This small molecule binds to this protein.
Small molecule (SMILES): CC(=O)N[C@@H]1[C@@H](O)[C@H](O)[C@@H](CO)O[C@H]1O

Binding-site contacts:
Ligand atom C1 contacts residue ASN1774 of chain 1.B at 1.5 Å.
Ligand atom O5 contacts residue ASN1774 of chain 1.B at 2.4 Å (h-bond).
Ligand atom C2 contacts residue ASN1774 of chain 1.B at 2.6 Å.
Ligand atom O6 contacts residue ALA1773 of chain 1.B at 3.8 Å.
Ligand atom C3 contacts residue ASN1774 of chain 1.B at 3.9 Å.
Ligand atom C5 contacts residue ASN1774 of chain 1.B at 3.6 Å.
Ligand atom N2 contacts residue ASN1774 of chain 1.B at 3.1 Å (h-bond).
Ligand atom C4 contacts residue ASN1774 of chain 1.B at 4.3 Å.
Ligand atom O5 contacts residue ALA1773 of chain 1.B at 4.4 Å.
Ligand atom O7 contacts residue ASN1774 of chain 1.B at 3.8 Å.
Ligand atom O6 contacts residue ASN1774 of chain 1.B at 4.3 Å.
Ligand atom C7 contacts residue ASN1774 of chain 1.B at 3.7 Å.

Sequence of chain 1.B:
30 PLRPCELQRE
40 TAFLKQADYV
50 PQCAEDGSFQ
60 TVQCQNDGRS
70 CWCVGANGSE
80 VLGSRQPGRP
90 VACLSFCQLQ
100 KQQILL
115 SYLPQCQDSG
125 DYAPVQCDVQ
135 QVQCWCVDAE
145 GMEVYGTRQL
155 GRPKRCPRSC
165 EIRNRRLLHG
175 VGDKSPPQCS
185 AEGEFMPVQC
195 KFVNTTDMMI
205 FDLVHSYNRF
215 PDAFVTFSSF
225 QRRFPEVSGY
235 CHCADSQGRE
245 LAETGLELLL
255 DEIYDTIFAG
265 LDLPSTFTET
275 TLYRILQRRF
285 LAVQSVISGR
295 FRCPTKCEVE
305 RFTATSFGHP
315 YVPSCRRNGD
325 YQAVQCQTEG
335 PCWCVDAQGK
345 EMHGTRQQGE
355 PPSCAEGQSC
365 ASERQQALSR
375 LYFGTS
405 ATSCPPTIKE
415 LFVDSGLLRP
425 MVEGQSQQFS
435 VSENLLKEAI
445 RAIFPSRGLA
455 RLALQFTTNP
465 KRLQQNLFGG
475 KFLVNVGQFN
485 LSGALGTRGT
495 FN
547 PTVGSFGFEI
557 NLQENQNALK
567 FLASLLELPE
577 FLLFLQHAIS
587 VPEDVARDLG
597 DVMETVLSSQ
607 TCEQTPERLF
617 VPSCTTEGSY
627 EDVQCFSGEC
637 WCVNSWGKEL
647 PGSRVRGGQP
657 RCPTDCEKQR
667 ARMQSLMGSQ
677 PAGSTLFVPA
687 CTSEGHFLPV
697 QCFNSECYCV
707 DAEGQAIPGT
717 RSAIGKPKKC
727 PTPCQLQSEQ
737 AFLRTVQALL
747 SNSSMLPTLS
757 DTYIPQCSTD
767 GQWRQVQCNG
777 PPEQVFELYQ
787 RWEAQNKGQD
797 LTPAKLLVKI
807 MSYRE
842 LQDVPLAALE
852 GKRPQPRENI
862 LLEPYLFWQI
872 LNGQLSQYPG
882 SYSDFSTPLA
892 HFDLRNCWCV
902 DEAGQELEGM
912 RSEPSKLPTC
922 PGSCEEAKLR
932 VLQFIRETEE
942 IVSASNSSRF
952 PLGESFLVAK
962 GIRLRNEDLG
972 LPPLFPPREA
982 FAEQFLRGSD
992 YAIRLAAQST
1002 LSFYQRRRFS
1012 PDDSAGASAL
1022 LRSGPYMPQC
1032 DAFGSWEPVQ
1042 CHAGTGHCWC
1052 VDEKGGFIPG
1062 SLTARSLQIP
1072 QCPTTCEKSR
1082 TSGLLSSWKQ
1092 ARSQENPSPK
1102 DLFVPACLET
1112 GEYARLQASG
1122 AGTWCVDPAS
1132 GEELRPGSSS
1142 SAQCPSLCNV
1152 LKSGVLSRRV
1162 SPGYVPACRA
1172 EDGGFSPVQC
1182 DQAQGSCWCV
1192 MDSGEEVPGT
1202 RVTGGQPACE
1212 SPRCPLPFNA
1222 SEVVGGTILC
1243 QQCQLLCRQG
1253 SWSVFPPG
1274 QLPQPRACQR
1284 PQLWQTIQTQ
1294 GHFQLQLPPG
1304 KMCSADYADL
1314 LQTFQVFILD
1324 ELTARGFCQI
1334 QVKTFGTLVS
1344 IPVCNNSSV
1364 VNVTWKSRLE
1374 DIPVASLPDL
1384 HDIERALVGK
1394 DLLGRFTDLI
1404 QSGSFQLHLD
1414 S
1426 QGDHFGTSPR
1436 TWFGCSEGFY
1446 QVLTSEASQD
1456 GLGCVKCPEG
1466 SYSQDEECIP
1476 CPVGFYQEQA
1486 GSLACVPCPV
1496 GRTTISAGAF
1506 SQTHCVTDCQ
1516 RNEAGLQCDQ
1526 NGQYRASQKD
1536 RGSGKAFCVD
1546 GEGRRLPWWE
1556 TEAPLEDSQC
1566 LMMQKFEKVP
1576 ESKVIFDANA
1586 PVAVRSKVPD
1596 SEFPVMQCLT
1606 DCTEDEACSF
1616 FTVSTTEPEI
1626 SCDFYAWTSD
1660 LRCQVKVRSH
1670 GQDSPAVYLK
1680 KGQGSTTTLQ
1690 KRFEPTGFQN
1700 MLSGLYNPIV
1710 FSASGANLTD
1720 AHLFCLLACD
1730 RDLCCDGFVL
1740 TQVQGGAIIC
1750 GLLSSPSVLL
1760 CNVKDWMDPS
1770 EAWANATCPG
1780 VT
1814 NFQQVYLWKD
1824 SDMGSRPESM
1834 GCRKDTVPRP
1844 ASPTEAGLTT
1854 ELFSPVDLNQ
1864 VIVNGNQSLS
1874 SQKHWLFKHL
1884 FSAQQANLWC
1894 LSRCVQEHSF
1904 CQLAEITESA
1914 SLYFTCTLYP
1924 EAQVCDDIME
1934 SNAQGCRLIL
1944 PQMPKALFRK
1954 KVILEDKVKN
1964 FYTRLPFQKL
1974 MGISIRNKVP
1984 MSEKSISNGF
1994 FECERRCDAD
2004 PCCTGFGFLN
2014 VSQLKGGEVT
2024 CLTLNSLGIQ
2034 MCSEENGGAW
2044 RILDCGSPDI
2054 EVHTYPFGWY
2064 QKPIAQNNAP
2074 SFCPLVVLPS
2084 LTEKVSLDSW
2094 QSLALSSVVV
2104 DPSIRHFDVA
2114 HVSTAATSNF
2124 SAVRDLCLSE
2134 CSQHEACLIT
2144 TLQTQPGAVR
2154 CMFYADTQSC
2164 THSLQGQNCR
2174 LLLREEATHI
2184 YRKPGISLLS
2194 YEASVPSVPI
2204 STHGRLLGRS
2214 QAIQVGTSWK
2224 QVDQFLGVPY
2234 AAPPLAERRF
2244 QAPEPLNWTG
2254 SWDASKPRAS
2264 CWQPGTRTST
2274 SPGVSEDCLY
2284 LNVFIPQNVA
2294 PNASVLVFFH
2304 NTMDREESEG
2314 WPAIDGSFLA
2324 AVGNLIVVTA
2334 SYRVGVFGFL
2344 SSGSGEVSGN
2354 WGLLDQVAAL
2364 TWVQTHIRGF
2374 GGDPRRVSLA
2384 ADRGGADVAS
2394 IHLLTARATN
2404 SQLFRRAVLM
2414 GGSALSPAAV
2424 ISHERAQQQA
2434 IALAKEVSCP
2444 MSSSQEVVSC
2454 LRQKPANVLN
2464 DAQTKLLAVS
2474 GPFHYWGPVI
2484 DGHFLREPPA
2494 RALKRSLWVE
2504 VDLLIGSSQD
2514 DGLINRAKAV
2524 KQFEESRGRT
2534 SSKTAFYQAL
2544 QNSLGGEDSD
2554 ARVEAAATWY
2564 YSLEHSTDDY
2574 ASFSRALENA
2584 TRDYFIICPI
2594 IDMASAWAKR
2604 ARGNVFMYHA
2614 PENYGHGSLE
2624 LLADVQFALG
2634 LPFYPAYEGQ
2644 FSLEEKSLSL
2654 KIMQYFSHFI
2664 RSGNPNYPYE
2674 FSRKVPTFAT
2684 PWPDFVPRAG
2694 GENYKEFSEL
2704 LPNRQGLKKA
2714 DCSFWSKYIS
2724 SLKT